A protein and the small-molecule ligand that binds it are described below.
Small molecule (SMILES): O=C(O)c1ccc2cccc(O)c2n1

Sequence of chain 2.A:
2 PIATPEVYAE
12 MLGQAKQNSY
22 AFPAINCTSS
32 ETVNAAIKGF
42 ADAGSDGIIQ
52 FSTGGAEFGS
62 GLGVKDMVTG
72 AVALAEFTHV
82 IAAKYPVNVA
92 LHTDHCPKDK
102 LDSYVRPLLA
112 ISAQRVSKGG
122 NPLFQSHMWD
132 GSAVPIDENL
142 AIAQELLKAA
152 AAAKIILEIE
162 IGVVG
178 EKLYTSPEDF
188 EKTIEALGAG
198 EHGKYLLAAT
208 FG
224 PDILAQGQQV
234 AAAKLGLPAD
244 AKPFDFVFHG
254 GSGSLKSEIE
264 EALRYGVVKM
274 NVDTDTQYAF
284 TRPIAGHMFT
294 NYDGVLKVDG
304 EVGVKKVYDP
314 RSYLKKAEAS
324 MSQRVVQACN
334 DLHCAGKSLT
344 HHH

Binding-site contacts:
Ligand atom C04 contacts residue ZN1 of chain 2.B at 2.8 Å.
Ligand atom C13 contacts residue GLY253 of chain 2.A at 4.0 Å.
Ligand atom C04 contacts residue GLY253 of chain 2.A at 3.9 Å.
Ligand atom C02 contacts residue GLY253 of chain 2.A at 4.1 Å.
Ligand atom O03 contacts residue ZN1 of chain 2.B at 2.1 Å.
Ligand atom C11 contacts residue HIS252 of chain 2.A at 3.9 Å.
Ligand atom O12 contacts residue HIS96 of chain 2.A at 3.0 Å.
Ligand atom O12 contacts residue HIS252 of chain 2.A at 3.2 Å (h-bond).
Ligand atom C02 contacts residue HIS96 of chain 2.A at 3.9 Å.
Ligand atom C08 contacts residue LYS179 of chain 2.A at 4.1 Å.
Ligand atom C10 contacts residue GLU161 of chain 2.A at 3.5 Å.
Ligand atom N05 contacts residue ZN1 of chain 2.B at 2.0 Å.
Ligand atom C09 contacts residue LEU180 of chain 2.A at 4.0 Å (hydrophobic).
Ligand atom O01 contacts residue ZN1 of chain 2.B at 4.0 Å.
Ligand atom C06 contacts residue ZN1 of chain 2.B at 2.9 Å.
Ligand atom C10 contacts residue LEU180 of chain 2.A at 4.1 Å (hydrophobic).
Ligand atom C09 contacts residue THR207 of chain 2.A at 3.8 Å.
Ligand atom C07 contacts residue ZN1 of chain 2.B at 4.2 Å.
Ligand atom C09 contacts residue LYS179 of chain 2.A at 3.9 Å.
Ligand atom C10 contacts residue THR207 of chain 2.A at 3.9 Å.
Ligand atom C02 contacts residue HIS252 of chain 2.A at 4.2 Å.
Ligand atom C14 contacts residue GLY253 of chain 2.A at 3.7 Å.
Ligand atom C14 contacts residue ZN1 of chain 2.B at 4.2 Å.
Ligand atom O12 contacts residue GLU161 of chain 2.A at 2.5 Å (salt-bridge).
Ligand atom C08 contacts residue THR207 of chain 2.A at 3.9 Å.
Ligand atom N05 contacts residue GLY253 of chain 2.A at 4.2 Å.
Ligand atom C06 contacts residue HIS252 of chain 2.A at 3.9 Å.
Ligand atom O03 contacts residue HIS252 of chain 2.A at 3.2 Å (h-bond).
Ligand atom O03 contacts residue HIS96 of chain 2.A at 2.9 Å (h-bond).
Ligand atom C10 contacts residue VAL165 of chain 2.A at 4.2 Å (hydrophobic).
Ligand atom C11 contacts residue ZN1 of chain 2.B at 3.0 Å.
Ligand atom C11 contacts residue GLU161 of chain 2.A at 3.4 Å.
Ligand atom N05 contacts residue HIS96 of chain 2.A at 3.6 Å.
Ligand atom C09 contacts residue VAL165 of chain 2.A at 4.2 Å (hydrophobic).
Ligand atom C08 contacts residue GLU178 of chain 2.A at 3.5 Å.
Ligand atom C02 contacts residue ZN1 of chain 2.B at 2.8 Å.
Ligand atom O12 contacts residue ZN1 of chain 2.B at 2.2 Å.
Ligand atom C04 contacts residue HIS252 of chain 2.A at 4.2 Å.
Ligand atom N05 contacts residue HIS252 of chain 2.A at 3.6 Å.
Ligand atom C11 contacts residue HIS96 of chain 2.A at 4.1 Å.